Binding-site contacts:
Ligand atom O6 contacts residue GLU2 of chain 1.B at 3.6 Å (salt-bridge).
Ligand atom O3 contacts residue NAG2 of chain 1.J at 4.4 Å.
Ligand atom C5 contacts residue ASN5 of chain 1.B at 3.6 Å.
Ligand atom N2 contacts residue SER7 of chain 1.B at 2.9 Å (h-bond).
Ligand atom C1 contacts residue SER7 of chain 1.B at 3.5 Å.
Ligand atom N2 contacts residue ASN5 of chain 1.B at 2.9 Å (h-bond).
Ligand atom C1 contacts residue ASN5 of chain 1.B at 1.4 Å.
Ligand atom O7 contacts residue NAG2 of chain 1.J at 3.0 Å.
Ligand atom C7 contacts residue SER7 of chain 1.B at 3.8 Å.
Ligand atom C3 contacts residue ASN5 of chain 1.B at 3.7 Å.
Ligand atom C6 contacts residue GLU2 of chain 1.B at 4.5 Å.
Ligand atom C7 contacts residue ASN5 of chain 1.B at 3.8 Å.
Ligand atom C7 contacts residue NAG2 of chain 1.J at 3.6 Å.
Ligand atom C8 contacts residue TYR203 of chain 1.B at 4.0 Å (hydrophobic).
Ligand atom O7 contacts residue ASN5 of chain 1.B at 4.3 Å.
Ligand atom C2 contacts residue SER7 of chain 1.B at 3.8 Å.
Ligand atom C2 contacts residue ASN5 of chain 1.B at 2.4 Å.
Ligand atom C3 contacts residue SER7 of chain 1.B at 4.4 Å.
Ligand atom C4 contacts residue ASN5 of chain 1.B at 4.2 Å.
Ligand atom C8 contacts residue NAG2 of chain 1.J at 3.7 Å.
Ligand atom C8 contacts residue GLU2 of chain 1.B at 4.2 Å.
Ligand atom O7 contacts residue NAG1 of chain 1.J at 3.9 Å.
Ligand atom C8 contacts residue SER7 of chain 1.B at 3.6 Å.
Ligand atom O6 contacts residue NAG2 of chain 1.J at 3.8 Å.
Ligand atom O5 contacts residue ASN5 of chain 1.B at 2.4 Å (h-bond).

Sequence of chain 1.B:
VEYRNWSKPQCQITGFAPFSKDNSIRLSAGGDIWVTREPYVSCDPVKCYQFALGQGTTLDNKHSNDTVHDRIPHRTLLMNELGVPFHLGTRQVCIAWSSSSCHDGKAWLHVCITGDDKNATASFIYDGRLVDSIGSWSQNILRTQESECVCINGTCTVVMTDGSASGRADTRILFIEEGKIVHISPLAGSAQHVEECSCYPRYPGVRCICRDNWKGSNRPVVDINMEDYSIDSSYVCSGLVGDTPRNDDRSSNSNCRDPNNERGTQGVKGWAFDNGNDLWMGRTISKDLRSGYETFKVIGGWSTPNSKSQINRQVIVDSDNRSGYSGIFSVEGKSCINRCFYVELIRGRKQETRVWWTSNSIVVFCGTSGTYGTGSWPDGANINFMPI

The protein below binds the small molecule below.
Small molecule (SMILES): CC(=O)N[C@H]1[C@H](O[C@H]2[C@H](O)[C@@H](NC(C)=O)CO[C@@H]2CO)O[C@H](CO)[C@@H](O)[C@@H]1O